This protein binds this small molecule.
Small molecule (SMILES): NC1=N[C@](c2ccc(OC(F)F)cc2)([C@@H]2C[C@H]2C(=O)c2cncc(Cl)c2)CO1

Sequence of chain 1.A:
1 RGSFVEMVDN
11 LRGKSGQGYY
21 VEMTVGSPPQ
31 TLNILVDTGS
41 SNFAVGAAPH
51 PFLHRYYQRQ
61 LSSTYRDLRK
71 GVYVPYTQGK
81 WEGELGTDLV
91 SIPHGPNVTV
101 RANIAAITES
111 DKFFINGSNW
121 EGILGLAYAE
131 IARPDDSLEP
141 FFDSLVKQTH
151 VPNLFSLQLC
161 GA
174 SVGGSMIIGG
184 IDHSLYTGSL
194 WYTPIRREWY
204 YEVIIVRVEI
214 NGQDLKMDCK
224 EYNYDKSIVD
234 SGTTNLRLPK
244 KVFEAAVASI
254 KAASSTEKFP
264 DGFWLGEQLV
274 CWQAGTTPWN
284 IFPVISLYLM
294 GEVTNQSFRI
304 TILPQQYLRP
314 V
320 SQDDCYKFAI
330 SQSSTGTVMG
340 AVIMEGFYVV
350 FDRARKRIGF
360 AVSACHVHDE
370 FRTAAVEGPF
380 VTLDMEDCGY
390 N

Binding-site contacts:
Ligand atom C4 contacts residue ILE123 of chain 1.A at 3.8 Å (hydrophobic).
Ligand atom C26 contacts residue TRP81 of chain 1.A at 4.0 Å (hydrophobic).
Ligand atom O16 contacts residue TYR76 of chain 1.A at 3.8 Å.
Ligand atom N5 contacts residue ASP37 of chain 1.A at 2.7 Å (salt-bridge).
Ligand atom C7 contacts residue ASP233 of chain 1.A at 3.8 Å.
Ligand atom C4 contacts residue ASP37 of chain 1.A at 3.8 Å.
Ligand atom C4 contacts residue LEU35 of chain 1.A at 3.8 Å (hydrophobic).
Ligand atom C28 contacts residue GLY16 of chain 1.A at 3.7 Å.
Ligand atom CL contacts residue THR236 of chain 1.A at 3.7 Å.
Ligand atom O10 contacts residue GLY235 of chain 1.A at 3.9 Å.
Ligand atom O16 contacts residue VAL74 of chain 1.A at 3.2 Å.
Ligand atom CL contacts residue GLY18 of chain 1.A at 3.5 Å.
Ligand atom CL contacts residue GLY235 of chain 1.A at 3.3 Å.
Ligand atom N17 contacts residue THR236 of chain 1.A at 4.1 Å.
Ligand atom N13 contacts residue GLY16 of chain 1.A at 3.9 Å.
Ligand atom C3 contacts residue ASP37 of chain 1.A at 3.7 Å.
Ligand atom C18 contacts residue SER40 of chain 1.A at 4.0 Å.
Ligand atom CL contacts residue THR237 of chain 1.A at 4.0 Å.
Ligand atom C21 contacts residue TYR76 of chain 1.A at 3.9 Å (hydrophobic).
Ligand atom CL contacts residue SER234 of chain 1.A at 3.8 Å.
Ligand atom F24 contacts residue ARG133 of chain 1.A at 2.5 Å.
Ligand atom C2 contacts residue GLY235 of chain 1.A at 3.9 Å.
Ligand atom N17 contacts residue GLY235 of chain 1.A at 3.6 Å (h-bond).
Ligand atom C26 contacts residue TYR76 of chain 1.A at 3.5 Å (hydrophobic).
Ligand atom N17 contacts residue ASP37 of chain 1.A at 2.8 Å (salt-bridge).
Ligand atom F23 contacts residue ARG133 of chain 1.A at 3.7 Å.
Ligand atom F23 contacts residue SER40 of chain 1.A at 4.0 Å.
Ligand atom N17 contacts residue ASP233 of chain 1.A at 2.7 Å (salt-bridge).
Ligand atom C8 contacts residue GLY235 of chain 1.A at 3.9 Å.
Ligand atom N17 contacts residue GLY39 of chain 1.A at 3.6 Å.
Ligand atom C28 contacts residue THR237 of chain 1.A at 3.8 Å.
Ligand atom C2 contacts residue LEU35 of chain 1.A at 3.8 Å (hydrophobic).
Ligand atom C22 contacts residue GLY235 of chain 1.A at 3.3 Å.
Ligand atom O10 contacts residue ASP233 of chain 1.A at 4.0 Å.
Ligand atom C12 contacts residue ARG133 of chain 1.A at 3.2 Å.
Ligand atom C12 contacts residue VAL74 of chain 1.A at 3.5 Å (hydrophobic).
Ligand atom C7 contacts residue ASP37 of chain 1.A at 3.6 Å.
Ligand atom C14 contacts residue GLY235 of chain 1.A at 3.0 Å.
Ligand atom C7 contacts residue GLY235 of chain 1.A at 3.6 Å.
Ligand atom C25 contacts residue SER40 of chain 1.A at 4.0 Å.